A protein and the small-molecule ligand that binds it are described below.
Small molecule (SMILES): Cc1[nH]nc2c1N=C(c1ccccc1Cl)c1cnc(N3CCOCC3)cc1N2

Binding-site contacts:
Ligand atom C14 contacts residue GLY114 of chain 1.C at 4.1 Å.
Ligand atom C07 contacts residue ASN115 of chain 1.C at 4.2 Å.
Ligand atom C20 contacts residue GLY114 of chain 1.C at 4.1 Å.
Ligand atom N18 contacts residue TYR110 of chain 1.C at 4.1 Å.
Ligand atom N18 contacts residue GLU109 of chain 1.C at 3.3 Å (salt-bridge).
Ligand atom N04 contacts residue LEU31 of chain 1.C at 3.9 Å.
Ligand atom N15 contacts residue ALA111 of chain 1.C at 3.2 Å (h-bond).
Ligand atom C03 contacts residue LEU177 of chain 1.C at 4.0 Å (hydrophobic).
Ligand atom C08 contacts residue ASN115 of chain 1.C at 3.6 Å.
Ligand atom C05 contacts residue VAL39 of chain 1.C at 4.2 Å (hydrophobic).
Ligand atom N17 contacts residue LEU177 of chain 1.C at 4.1 Å.
Ligand atom N04 contacts residue VAL39 of chain 1.C at 3.3 Å.
Ligand atom N17 contacts residue TYR110 of chain 1.C at 3.7 Å.
Ligand atom C10 contacts residue GLU33 of chain 1.C at 4.2 Å.
Ligand atom N18 contacts residue ALA111 of chain 1.C at 3.7 Å.
Ligand atom C05 contacts residue LEU31 of chain 1.C at 3.8 Å (hydrophobic).
Ligand atom N18 contacts residue ALA59 of chain 1.C at 4.0 Å.
Ligand atom N15 contacts residue LEU177 of chain 1.C at 4.2 Å.
Ligand atom C19 contacts residue ALA111 of chain 1.C at 3.9 Å (hydrophobic).
Ligand atom C16 contacts residue TYR110 of chain 1.C at 4.2 Å (hydrophobic).
Ligand atom N17 contacts residue ALA111 of chain 1.C at 2.9 Å (h-bond).
Ligand atom C22 contacts residue GLY32 of chain 1.C at 4.1 Å.
Ligand atom CL1 contacts residue VAL39 of chain 1.C at 3.2 Å.
Ligand atom C13 contacts residue GLY114 of chain 1.C at 4.2 Å.
Ligand atom N17 contacts residue ALA59 of chain 1.C at 4.0 Å.
Ligand atom C03 contacts residue VAL39 of chain 1.C at 3.9 Å (hydrophobic).
Ligand atom C22 contacts residue LEU31 of chain 1.C at 3.8 Å (hydrophobic).
Ligand atom C05 contacts residue LEU177 of chain 1.C at 4.2 Å (hydrophobic).
Ligand atom N17 contacts residue GLU109 of chain 1.C at 3.9 Å.
Ligand atom C01 contacts residue VAL39 of chain 1.C at 4.0 Å (hydrophobic).
Ligand atom C16 contacts residue ALA111 of chain 1.C at 3.8 Å (hydrophobic).
Ligand atom N18 contacts residue VAL108 of chain 1.C at 4.2 Å.
Ligand atom C13 contacts residue LEU31 of chain 1.C at 3.6 Å (hydrophobic).
Ligand atom C19 contacts residue GLY114 of chain 1.C at 4.0 Å.
Ligand atom C01 contacts residue VAL108 of chain 1.C at 3.9 Å (hydrophobic).
Ligand atom C14 contacts residue LEU31 of chain 1.C at 4.0 Å (hydrophobic).
Ligand atom C14 contacts residue ALA111 of chain 1.C at 4.0 Å (hydrophobic).
Ligand atom C16 contacts residue LEU177 of chain 1.C at 3.8 Å (hydrophobic).
Ligand atom N15 contacts residue TYR110 of chain 1.C at 3.9 Å.
Ligand atom N21 contacts residue GLY114 of chain 1.C at 4.2 Å.

Sequence of chain 1.C:
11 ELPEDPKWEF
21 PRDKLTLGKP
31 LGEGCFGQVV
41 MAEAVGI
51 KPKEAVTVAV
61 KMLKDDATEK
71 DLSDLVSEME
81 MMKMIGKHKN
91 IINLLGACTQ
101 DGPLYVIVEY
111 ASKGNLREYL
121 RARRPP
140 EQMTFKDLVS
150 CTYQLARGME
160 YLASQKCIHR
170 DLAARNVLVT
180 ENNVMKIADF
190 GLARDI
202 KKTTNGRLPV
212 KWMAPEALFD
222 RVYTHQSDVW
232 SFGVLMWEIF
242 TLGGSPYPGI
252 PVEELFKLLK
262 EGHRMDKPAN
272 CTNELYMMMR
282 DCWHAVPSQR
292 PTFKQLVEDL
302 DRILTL